Binding-site contacts:
Ligand atom C7 contacts residue ASN114 of chain 1.B at 3.2 Å.
Ligand atom O5 contacts residue ASN114 of chain 1.B at 2.4 Å (h-bond).
Ligand atom C6 contacts residue GLU79 of chain 1.B at 4.0 Å.
Ligand atom N2 contacts residue ASN114 of chain 1.B at 3.1 Å (h-bond).
Ligand atom C1 contacts residue GLU78 of chain 1.B at 3.2 Å.
Ligand atom C2 contacts residue GLU78 of chain 1.B at 4.0 Å.
Ligand atom O6 contacts residue GLU79 of chain 1.B at 3.0 Å (salt-bridge).
Ligand atom O5 contacts residue GLU78 of chain 1.B at 3.1 Å (salt-bridge).
Ligand atom O7 contacts residue GLU78 of chain 1.B at 3.9 Å.
Ligand atom C5 contacts residue ASN114 of chain 1.B at 3.7 Å.
Ligand atom O6 contacts residue GLU78 of chain 1.B at 4.2 Å.
Ligand atom C1 contacts residue GLN113 of chain 1.B at 4.1 Å.
Ligand atom C1 contacts residue ASN114 of chain 1.B at 1.4 Å.
Ligand atom C5 contacts residue GLN113 of chain 1.B at 4.1 Å.
Ligand atom O5 contacts residue GLN113 of chain 1.B at 3.7 Å.
Ligand atom C2 contacts residue ASN114 of chain 1.B at 2.6 Å.
Ligand atom O7 contacts residue ASN114 of chain 1.B at 2.9 Å (h-bond).
Ligand atom C5 contacts residue GLU78 of chain 1.B at 4.4 Å.
Ligand atom C4 contacts residue ASN114 of chain 1.B at 4.2 Å.
Ligand atom C3 contacts residue ASN114 of chain 1.B at 3.8 Å.

Sequence of chain 1.B:
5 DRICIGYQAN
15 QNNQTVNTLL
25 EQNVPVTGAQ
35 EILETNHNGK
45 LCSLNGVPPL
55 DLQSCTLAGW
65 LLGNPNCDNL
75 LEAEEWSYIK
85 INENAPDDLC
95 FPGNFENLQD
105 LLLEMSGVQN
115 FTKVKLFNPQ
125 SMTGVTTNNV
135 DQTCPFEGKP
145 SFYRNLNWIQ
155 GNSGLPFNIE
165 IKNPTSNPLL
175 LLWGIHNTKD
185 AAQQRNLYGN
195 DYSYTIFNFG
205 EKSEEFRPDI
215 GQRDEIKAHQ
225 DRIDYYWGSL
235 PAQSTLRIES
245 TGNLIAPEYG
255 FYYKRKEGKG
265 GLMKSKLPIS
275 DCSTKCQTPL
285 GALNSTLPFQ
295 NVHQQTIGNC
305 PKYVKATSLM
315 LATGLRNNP

This small molecule binds to this protein.
Small molecule (SMILES): CC(=O)N[C@@H]1[C@@H](O)[C@H](O)[C@@H](CO)O[C@H]1O